The small molecule below binds the protein below.
Small molecule (SMILES): CC(=O)N[C@H]1[C@H](O[C@H]2[C@H](O)[C@@H](NC(C)=O)CO[C@@H]2CO)O[C@H](CO)[C@@H](O)[C@@H]1O

Binding-site contacts:
Ligand atom C3 contacts residue ASN204 of chain 1.C at 3.8 Å.
Ligand atom C3 contacts residue THR206 of chain 1.C at 4.5 Å.
Ligand atom C7 contacts residue ASN204 of chain 1.C at 3.9 Å.
Ligand atom C8 contacts residue ILE247 of chain 1.C at 4.2 Å (hydrophobic).
Ligand atom N2 contacts residue ASN204 of chain 1.C at 2.9 Å (h-bond).
Ligand atom C8 contacts residue GLU245 of chain 1.C at 4.2 Å.
Ligand atom O6 contacts residue ASN204 of chain 1.C at 4.2 Å.
Ligand atom C1 contacts residue ASN204 of chain 1.C at 1.4 Å.
Ligand atom O7 contacts residue ASN204 of chain 1.C at 4.4 Å.
Ligand atom C2 contacts residue THR206 of chain 1.C at 4.3 Å.
Ligand atom C8 contacts residue SER244 of chain 1.C at 3.3 Å.
Ligand atom C5 contacts residue THR206 of chain 1.C at 3.9 Å.
Ligand atom C5 contacts residue ASN204 of chain 1.C at 3.6 Å.
Ligand atom C2 contacts residue ASN204 of chain 1.C at 2.5 Å.
Ligand atom N2 contacts residue THR206 of chain 1.C at 4.1 Å.
Ligand atom C1 contacts residue THR206 of chain 1.C at 3.7 Å.
Ligand atom O5 contacts residue ASN204 of chain 1.C at 2.4 Å (h-bond).
Ligand atom O5 contacts residue THR206 of chain 1.C at 3.9 Å.
Ligand atom C4 contacts residue ASN204 of chain 1.C at 4.2 Å.

Sequence of chain 1.C:
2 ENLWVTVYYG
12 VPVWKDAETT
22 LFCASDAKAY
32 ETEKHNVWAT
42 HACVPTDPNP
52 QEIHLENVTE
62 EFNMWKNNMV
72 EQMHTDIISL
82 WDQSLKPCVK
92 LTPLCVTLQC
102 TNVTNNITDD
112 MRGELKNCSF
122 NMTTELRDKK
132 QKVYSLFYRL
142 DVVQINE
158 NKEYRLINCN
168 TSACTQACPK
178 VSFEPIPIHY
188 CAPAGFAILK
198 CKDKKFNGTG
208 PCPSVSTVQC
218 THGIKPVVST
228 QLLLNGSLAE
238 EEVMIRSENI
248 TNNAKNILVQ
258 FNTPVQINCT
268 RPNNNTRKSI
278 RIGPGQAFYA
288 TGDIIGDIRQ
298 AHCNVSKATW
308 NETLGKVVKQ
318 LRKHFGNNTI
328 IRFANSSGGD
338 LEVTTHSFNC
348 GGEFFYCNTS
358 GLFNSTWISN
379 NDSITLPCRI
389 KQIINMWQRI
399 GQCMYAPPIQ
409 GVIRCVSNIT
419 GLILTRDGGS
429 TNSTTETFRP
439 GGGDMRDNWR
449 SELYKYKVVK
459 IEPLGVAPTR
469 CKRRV